Binding-site contacts:
Ligand atom OE1 contacts residue LYS40 of chain 1.A at 2.8 Å (salt-bridge).
Ligand atom OH contacts residue THR10 of chain 1.A at 2.9 Å (h-bond).
Ligand atom CD1 contacts residue ILE13 of chain 1.A at 3.5 Å (hydrophobic).
Ligand atom O contacts residue LYS72 of chain 1.A at 3.2 Å.
Ligand atom CD2 contacts residue GLY39 of chain 1.A at 3.4 Å.
Ligand atom CE2 contacts residue VAL41 of chain 1.A at 3.5 Å (hydrophobic).
Ligand atom CB contacts residue ARG38 of chain 1.A at 3.2 Å.
Ligand atom NE1 contacts residue ALA9 of chain 1.A at 3.4 Å (h-bond).
Ligand atom CG contacts residue LYS40 of chain 1.A at 3.1 Å.
Ligand atom CZ contacts residue ASP32 of chain 1.A at 3.3 Å.
Ligand atom OH contacts residue ILE13 of chain 1.A at 3.4 Å (h-bond).
Ligand atom NH2 contacts residue ASP32 of chain 1.A at 3.1 Å (salt-bridge).
Ligand atom CD contacts residue LYS40 of chain 1.A at 3.3 Å.
Ligand atom CD1 contacts residue ALA9 of chain 1.A at 3.3 Å (hydrophobic).
Ligand atom CE2 contacts residue ARG38 of chain 1.A at 3.4 Å.
Ligand atom O contacts residue VAL42 of chain 1.A at 2.9 Å (h-bond).
Ligand atom CD2 contacts residue ARG38 of chain 1.A at 3.4 Å.
Ligand atom CE2 contacts residue ASP32 of chain 1.A at 3.1 Å.
Ligand atom CD1 contacts residue THR10 of chain 1.A at 3.4 Å.
Ligand atom OH contacts residue SER11 of chain 1.A at 3.4 Å.
Ligand atom OH contacts residue EPE1 of chain 1.I at 3.3 Å.
Ligand atom O contacts residue EPE1 of chain 1.I at 3.1 Å.
Ligand atom N contacts residue ARG38 of chain 1.A at 3.3 Å (salt-bridge).
Ligand atom N contacts residue THR8 of chain 1.A at 2.8 Å (h-bond).
Ligand atom OH contacts residue ASP32 of chain 1.A at 2.5 Å (salt-bridge).
Ligand atom O contacts residue HIS70 of chain 1.A at 2.9 Å (h-bond).
Ligand atom NE1 contacts residue SER11 of chain 1.A at 3.5 Å.
Ligand atom CA contacts residue LYS40 of chain 1.A at 3.3 Å.
Ligand atom CE1 contacts residue ILE13 of chain 1.A at 3.5 Å (hydrophobic).
Ligand atom CD2 contacts residue HIS70 of chain 1.A at 3.5 Å.
Ligand atom CE2 contacts residue EPE1 of chain 1.I at 3.5 Å.
Ligand atom OG contacts residue ARG38 of chain 1.A at 3.1 Å (salt-bridge).
Ligand atom CD2 contacts residue THR8 of chain 1.A at 3.4 Å.
Ligand atom O contacts residue HIS70 of chain 1.A at 3.1 Å (h-bond).
Ligand atom O contacts residue VAL41 of chain 1.A at 3.3 Å.
Ligand atom CZ contacts residue EPE1 of chain 1.I at 3.2 Å.
Ligand atom CE1 contacts residue ARG38 of chain 1.A at 3.4 Å.
Ligand atom N contacts residue LYS40 of chain 1.A at 3.0 Å (salt-bridge).
Ligand atom CG contacts residue SER11 of chain 1.A at 3.3 Å.
Ligand atom O contacts residue THR8 of chain 1.A at 3.5 Å (h-bond).

The protein below binds the small molecule below.
Small molecule (SMILES): CC(C)C[C@H](NC(=O)[C@H](CO)NC(=O)[C@H](CO)NC(=O)[C@H](CCC(=O)O)NC(=O)[C@H](Cc1ccc(O)cc1)NC(=O)[C@H](Cc1ccc(O)cc1)NC(=O)[C@H](CCCNC(N)=[NH2+])NC(=O)[C@@H]([NH3+])Cc1c[nH]c2ccccc12)C(=O)N[C@@H](CC(C)C)C(=O)N1CCC[C@H]1C(=O)N[C@@H](Cc1ccc(O)cc1)C(=O)N1CCC[C@H]1C=O

Sequence of chain 1.A:
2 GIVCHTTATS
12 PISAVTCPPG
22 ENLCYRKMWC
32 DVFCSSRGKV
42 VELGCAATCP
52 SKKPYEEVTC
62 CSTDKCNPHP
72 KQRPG